Binding-site contacts:
Ligand atom C7 contacts residue NAG2 of chain 1.Q at 3.8 Å.
Ligand atom C8 contacts residue NAG1 of chain 1.P at 3.8 Å.
Ligand atom O7 contacts residue ASN361 of chain 1.C at 3.0 Å (h-bond).
Ligand atom N2 contacts residue ASN361 of chain 1.C at 2.9 Å (h-bond).
Ligand atom C8 contacts residue NAG2 of chain 1.Q at 4.4 Å.
Ligand atom C8 contacts residue ASN361 of chain 1.C at 3.9 Å.
Ligand atom C2 contacts residue NAG2 of chain 1.Q at 4.1 Å.
Ligand atom C4 contacts residue ASN361 of chain 1.C at 4.2 Å.
Ligand atom C5 contacts residue ASN361 of chain 1.C at 3.7 Å.
Ligand atom C3 contacts residue ASN361 of chain 1.C at 3.8 Å.
Ligand atom O5 contacts residue ASN361 of chain 1.C at 2.4 Å (h-bond).
Ligand atom C2 contacts residue ASN361 of chain 1.C at 2.5 Å.
Ligand atom O7 contacts residue NAG2 of chain 1.Q at 3.3 Å.
Ligand atom C1 contacts residue ASN361 of chain 1.C at 1.4 Å.
Ligand atom O3 contacts residue NAG2 of chain 1.Q at 3.6 Å.
Ligand atom C7 contacts residue ASN361 of chain 1.C at 3.1 Å.
Ligand atom N2 contacts residue NAG2 of chain 1.Q at 4.1 Å.
Ligand atom O7 contacts residue SER357 of chain 1.C at 4.1 Å.

Sequence of chain 1.C:
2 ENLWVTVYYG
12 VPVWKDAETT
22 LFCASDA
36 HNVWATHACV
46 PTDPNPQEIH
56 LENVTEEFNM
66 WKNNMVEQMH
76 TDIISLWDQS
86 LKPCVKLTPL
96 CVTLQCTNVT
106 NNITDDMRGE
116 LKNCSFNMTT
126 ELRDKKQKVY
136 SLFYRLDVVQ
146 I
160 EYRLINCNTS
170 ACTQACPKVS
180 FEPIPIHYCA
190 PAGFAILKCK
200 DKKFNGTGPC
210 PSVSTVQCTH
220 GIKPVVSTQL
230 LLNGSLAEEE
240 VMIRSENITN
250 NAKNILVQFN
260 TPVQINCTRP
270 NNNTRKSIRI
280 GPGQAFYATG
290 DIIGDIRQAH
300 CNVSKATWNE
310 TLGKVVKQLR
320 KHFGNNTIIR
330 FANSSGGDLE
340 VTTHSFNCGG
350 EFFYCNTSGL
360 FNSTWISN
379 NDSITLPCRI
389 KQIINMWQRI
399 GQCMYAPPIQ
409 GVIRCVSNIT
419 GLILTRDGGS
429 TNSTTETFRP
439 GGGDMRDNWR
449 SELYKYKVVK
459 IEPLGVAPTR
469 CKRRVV

A small-molecule ligand and the protein it binds are described below.
Small molecule (SMILES): CC(=O)N[C@@H]1[C@@H](O)[C@H](O)[C@@H](CO)O[C@H]1O